Sequence of chain 16.A:
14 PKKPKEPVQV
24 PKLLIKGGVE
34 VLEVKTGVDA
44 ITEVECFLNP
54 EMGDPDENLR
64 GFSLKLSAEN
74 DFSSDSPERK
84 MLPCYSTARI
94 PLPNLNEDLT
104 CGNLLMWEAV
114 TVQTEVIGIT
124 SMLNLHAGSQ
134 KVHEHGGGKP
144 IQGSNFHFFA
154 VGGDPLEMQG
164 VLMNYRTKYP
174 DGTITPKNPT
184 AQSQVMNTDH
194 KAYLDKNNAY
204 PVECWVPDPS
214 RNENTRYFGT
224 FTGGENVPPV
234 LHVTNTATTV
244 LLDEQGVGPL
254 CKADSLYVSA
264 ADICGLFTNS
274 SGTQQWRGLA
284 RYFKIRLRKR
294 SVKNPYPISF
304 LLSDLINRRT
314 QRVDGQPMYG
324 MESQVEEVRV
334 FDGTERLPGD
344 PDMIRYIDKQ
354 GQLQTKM

A small-molecule ligand and the protein it binds are described below.
Small molecule (SMILES): CC(=O)N[C@H]1[C@H]([C@H](O)[C@H](O)CO)O[C@@](O[C@H](CO)[C@@H](O)[C@@H]2O[C@@H](C(=O)O)C[C@H](O)[C@H]2NC(C)=O)(C(=O)O)C[C@@H]1O

Sequence of chain 16.D:
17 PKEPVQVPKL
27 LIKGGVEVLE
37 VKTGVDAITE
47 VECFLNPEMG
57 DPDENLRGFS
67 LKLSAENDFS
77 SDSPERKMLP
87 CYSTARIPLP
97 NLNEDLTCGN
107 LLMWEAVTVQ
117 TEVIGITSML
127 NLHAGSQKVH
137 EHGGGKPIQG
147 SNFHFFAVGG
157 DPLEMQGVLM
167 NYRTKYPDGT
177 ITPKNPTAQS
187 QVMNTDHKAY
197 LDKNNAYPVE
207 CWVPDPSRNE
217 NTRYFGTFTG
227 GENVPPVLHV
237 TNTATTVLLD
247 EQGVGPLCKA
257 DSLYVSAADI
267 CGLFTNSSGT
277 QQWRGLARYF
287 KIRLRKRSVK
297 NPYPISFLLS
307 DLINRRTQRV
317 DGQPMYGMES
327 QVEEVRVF

Binding-site contacts:
Ligand atom C9 contacts residue GLN278 of chain 16.E at 3.3 Å.
Ligand atom C8 contacts residue GLN278 of chain 16.E at 3.7 Å.
Ligand atom O9 contacts residue LYS68 of chain 16.E at 2.9 Å (salt-bridge).
Ligand atom O8 contacts residue LYS68 of chain 16.E at 3.3 Å.
Ligand atom C11 contacts residue PHE65 of chain 16.E at 3.7 Å (hydrophobic).
Ligand atom C10 contacts residue GLN278 of chain 16.E at 4.0 Å.
Ligand atom C11 contacts residue PHE75 of chain 16.A at 3.5 Å (hydrophobic).
Ligand atom O8 contacts residue ASN272 of chain 16.E at 3.5 Å (h-bond).
Ligand atom C1 contacts residue LYS68 of chain 16.E at 3.8 Å.
Ligand atom O1B contacts residue THR276 of chain 16.E at 3.4 Å (h-bond).
Ligand atom O10 contacts residue PHE75 of chain 16.A at 3.9 Å.
Ligand atom C11 contacts residue LEU62 of chain 16.E at 3.5 Å (hydrophobic).
Ligand atom C6 contacts residue LYS68 of chain 16.E at 4.0 Å.
Ligand atom C6 contacts residue ASN272 of chain 16.E at 3.7 Å.
Ligand atom C11 contacts residue THR276 of chain 16.E at 3.4 Å.
Ligand atom C11 contacts residue HIS138 of chain 16.D at 3.5 Å.
Ligand atom O9 contacts residue GLN278 of chain 16.E at 4.0 Å.
Ligand atom O8 contacts residue THR276 of chain 16.E at 4.0 Å.
Ligand atom C11 contacts residue ASN272 of chain 16.E at 3.5 Å.
Ligand atom C1 contacts residue THR276 of chain 16.E at 3.3 Å.
Ligand atom C10 contacts residue LEU62 of chain 16.E at 3.1 Å (hydrophobic).
Ligand atom O10 contacts residue LEU62 of chain 16.E at 2.8 Å.
Ligand atom C7 contacts residue LEU62 of chain 16.E at 3.8 Å (hydrophobic).
Ligand atom O1A contacts residue LYS68 of chain 16.E at 3.8 Å.
Ligand atom O7 contacts residue LEU62 of chain 16.E at 3.3 Å.
Ligand atom O1B contacts residue LYS68 of chain 16.E at 3.1 Å.
Ligand atom N5 contacts residue ASN272 of chain 16.E at 3.2 Å (h-bond).
Ligand atom O9 contacts residue LEU67 of chain 16.E at 3.1 Å.
Ligand atom C11 contacts residue GLN278 of chain 16.E at 3.5 Å.
Ligand atom C7 contacts residue GLN278 of chain 16.E at 3.9 Å.
Ligand atom O1A contacts residue ASN272 of chain 16.E at 3.6 Å.
Ligand atom O1A contacts residue THR276 of chain 16.E at 2.6 Å (h-bond).
Ligand atom C10 contacts residue ASN272 of chain 16.E at 3.9 Å.
Ligand atom C11 contacts residue PHE270 of chain 16.E at 3.9 Å (hydrophobic).
Ligand atom C9 contacts residue LEU67 of chain 16.E at 4.0 Å (hydrophobic).
Ligand atom N5 contacts residue GLN278 of chain 16.E at 3.7 Å.
Ligand atom O8 contacts residue GLN278 of chain 16.E at 3.5 Å (h-bond).
Ligand atom C9 contacts residue LYS68 of chain 16.E at 3.8 Å.
Ligand atom O1B contacts residue SER274 of chain 16.E at 3.3 Å (h-bond).
Ligand atom N5 contacts residue LEU62 of chain 16.E at 3.9 Å.

Sequence of chain 16.E:
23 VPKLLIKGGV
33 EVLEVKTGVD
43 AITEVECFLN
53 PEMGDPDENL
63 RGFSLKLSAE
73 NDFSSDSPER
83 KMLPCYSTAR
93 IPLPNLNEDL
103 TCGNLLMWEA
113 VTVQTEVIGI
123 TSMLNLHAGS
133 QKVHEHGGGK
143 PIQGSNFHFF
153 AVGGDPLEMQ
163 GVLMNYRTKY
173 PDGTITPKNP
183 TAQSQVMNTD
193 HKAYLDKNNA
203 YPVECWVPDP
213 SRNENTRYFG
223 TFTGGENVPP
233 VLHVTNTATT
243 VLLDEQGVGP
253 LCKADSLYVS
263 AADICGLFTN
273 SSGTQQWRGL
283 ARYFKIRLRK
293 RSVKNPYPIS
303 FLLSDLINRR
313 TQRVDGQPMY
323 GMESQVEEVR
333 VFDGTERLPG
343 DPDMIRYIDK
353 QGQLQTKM